Binding-site contacts:
Ligand atom CBF contacts residue TYR120 of chain 1.A at 3.3 Å (hydrophobic).
Ligand atom CBD contacts residue TRP83 of chain 1.A at 3.5 Å (hydrophobic).
Ligand atom CAG contacts residue TYR333 of chain 1.A at 3.6 Å (hydrophobic).
Ligand atom CBE contacts residue PHE289 of chain 1.A at 3.5 Å (hydrophobic).
Ligand atom OAA contacts residue TYR333 of chain 1.A at 3.5 Å.
Ligand atom OAB contacts residue TYR120 of chain 1.A at 3.2 Å (h-bond).
Ligand atom CAH contacts residue PHE289 of chain 1.A at 2.5 Å (hydrophobic).
Ligand atom CBF contacts residue PHE329 of chain 1.A at 3.6 Å (hydrophobic).
Ligand atom CAI contacts residue TRP83 of chain 1.A at 3.5 Å (hydrophobic).
Ligand atom CBC contacts residue TRP83 of chain 1.A at 3.6 Å (hydrophobic).
Ligand atom CAH contacts residue PHE330 of chain 1.A at 3.3 Å (hydrophobic).
Ligand atom NAS contacts residue TYR120 of chain 1.A at 2.6 Å (h-bond).
Ligand atom CBC contacts residue HIS439 of chain 1.A at 3.7 Å.
Ligand atom CAJ contacts residue TYR120 of chain 1.A at 2.5 Å (hydrophobic).
Ligand atom CAZ contacts residue TRP83 of chain 1.A at 3.5 Å (hydrophobic).
Ligand atom CBB contacts residue PHE329 of chain 1.A at 3.4 Å (hydrophobic).
Ligand atom CAN contacts residue TYR120 of chain 1.A at 3.6 Å (hydrophobic).
Ligand atom NAR contacts residue HIS439 of chain 1.A at 3.0 Å (h-bond).
Ligand atom CAX contacts residue TYR120 of chain 1.A at 2.1 Å (hydrophobic).
Ligand atom CAG contacts residue PHE329 of chain 1.A at 3.5 Å (hydrophobic).
Ligand atom CAE contacts residue PHE289 of chain 1.A at 2.5 Å (hydrophobic).
Ligand atom CAI contacts residue PHE329 of chain 1.A at 3.4 Å (hydrophobic).
Ligand atom CAP contacts residue GLU198 of chain 1.A at 3.6 Å.
Ligand atom CL contacts residue TRP431 of chain 1.A at 3.4 Å.
Ligand atom CAX contacts residue PHE329 of chain 1.A at 3.4 Å (hydrophobic).
Ligand atom CAK contacts residue HIS439 of chain 1.A at 3.5 Å.
Ligand atom CAF contacts residue PHE289 of chain 1.A at 3.5 Å (hydrophobic).
Ligand atom NAT contacts residue TRP83 of chain 1.A at 3.5 Å.
Ligand atom CBB contacts residue TYR120 of chain 1.A at 2.5 Å (hydrophobic).
Ligand atom CAU contacts residue PHE329 of chain 1.A at 3.4 Å (hydrophobic).
Ligand atom CAJ contacts residue PHE329 of chain 1.A at 3.6 Å (hydrophobic).
Ligand atom CBA contacts residue TYR120 of chain 1.A at 3.1 Å (hydrophobic).
Ligand atom CBE contacts residue PHE329 of chain 1.A at 3.4 Å (hydrophobic).
Ligand atom CAK contacts residue PHE329 of chain 1.A at 3.7 Å (hydrophobic).
Ligand atom CBE contacts residue TYR120 of chain 1.A at 3.0 Å (hydrophobic).
Ligand atom CBD contacts residue PHE329 of chain 1.A at 3.7 Å (hydrophobic).
Ligand atom CAL contacts residue GLU198 of chain 1.A at 3.3 Å.
Ligand atom CAE contacts residue PHE330 of chain 1.A at 3.1 Å (hydrophobic).
Ligand atom CAY contacts residue TRP83 of chain 1.A at 3.7 Å (hydrophobic).
Ligand atom CAF contacts residue PHE330 of chain 1.A at 3.4 Å (hydrophobic).

Sequence of chain 1.A:
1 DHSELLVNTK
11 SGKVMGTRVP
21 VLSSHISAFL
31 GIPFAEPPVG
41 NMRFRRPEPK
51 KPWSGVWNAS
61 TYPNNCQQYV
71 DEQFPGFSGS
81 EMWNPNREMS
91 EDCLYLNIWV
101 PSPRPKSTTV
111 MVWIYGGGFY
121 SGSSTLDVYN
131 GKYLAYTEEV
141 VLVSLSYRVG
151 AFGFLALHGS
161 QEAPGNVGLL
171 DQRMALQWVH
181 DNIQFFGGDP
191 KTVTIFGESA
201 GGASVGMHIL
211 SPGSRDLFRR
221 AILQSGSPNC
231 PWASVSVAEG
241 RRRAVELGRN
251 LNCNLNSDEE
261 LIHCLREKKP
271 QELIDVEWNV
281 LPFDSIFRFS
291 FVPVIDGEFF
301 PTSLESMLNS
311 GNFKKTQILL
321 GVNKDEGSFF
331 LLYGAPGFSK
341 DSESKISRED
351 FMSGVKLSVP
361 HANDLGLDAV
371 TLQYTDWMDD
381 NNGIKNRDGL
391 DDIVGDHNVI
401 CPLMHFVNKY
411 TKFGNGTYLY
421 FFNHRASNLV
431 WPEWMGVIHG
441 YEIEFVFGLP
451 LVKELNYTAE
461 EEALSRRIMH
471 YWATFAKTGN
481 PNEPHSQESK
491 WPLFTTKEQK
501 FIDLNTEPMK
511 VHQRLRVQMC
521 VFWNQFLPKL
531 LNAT

The protein below binds the small molecule below.
Small molecule (SMILES): O=C1C(NCCNc2c3c(nc4cc(Cl)ccc24)CCCC3)=CC(=O)c2c(O)cccc21